This small molecule binds to this protein.
Small molecule (SMILES): Nc1ncnc2c1ncn2[C@@H]1O[C@H](COP(=O)(O)OP(=O)(O)OP(O)(O)=S)[C@@H](O)[C@H]1O

Sequence of chain 1.G:
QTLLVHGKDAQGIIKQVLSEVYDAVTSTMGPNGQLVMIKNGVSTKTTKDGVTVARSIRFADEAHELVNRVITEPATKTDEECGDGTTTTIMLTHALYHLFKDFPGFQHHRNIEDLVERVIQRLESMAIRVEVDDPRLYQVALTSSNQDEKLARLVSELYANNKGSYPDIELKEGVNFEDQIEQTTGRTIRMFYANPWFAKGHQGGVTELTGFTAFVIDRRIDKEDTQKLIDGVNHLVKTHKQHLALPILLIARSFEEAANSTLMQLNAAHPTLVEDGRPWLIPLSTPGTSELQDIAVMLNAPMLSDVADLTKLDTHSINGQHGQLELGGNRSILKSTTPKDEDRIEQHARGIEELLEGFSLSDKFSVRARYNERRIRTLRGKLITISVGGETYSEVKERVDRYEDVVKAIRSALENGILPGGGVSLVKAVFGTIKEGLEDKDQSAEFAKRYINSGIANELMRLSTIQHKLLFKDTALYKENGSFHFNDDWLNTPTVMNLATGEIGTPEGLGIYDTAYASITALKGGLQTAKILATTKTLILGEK

Binding-site contacts:
Ligand atom S1G contacts residue MG1 of chain 1.GA at 1.6 Å.
Ligand atom O3' contacts residue ASP521 of chain 1.G at 2.9 Å (salt-bridge).
Ligand atom O1B contacts residue GLY87 of chain 1.G at 3.5 Å (h-bond).
Ligand atom S1G contacts residue ASP86 of chain 1.G at 3.0 Å (salt-bridge).
Ligand atom C6 contacts residue ASN505 of chain 1.G at 3.5 Å.
Ligand atom O2A contacts residue GLY32 of chain 1.G at 2.8 Å (h-bond).
Ligand atom O2G contacts residue VAL53 of chain 1.G at 3.3 Å (h-bond).
Ligand atom O3' contacts residue GLN474 of chain 1.G at 3.2 Å (h-bond).
Ligand atom O3A contacts residue THR89 of chain 1.G at 3.6 Å.
Ligand atom O3G contacts residue THR88 of chain 1.G at 3.6 Å (h-bond).
Ligand atom O2' contacts residue ASP521 of chain 1.G at 3.3 Å (salt-bridge).
Ligand atom N6 contacts residue ASN505 of chain 1.G at 3.0 Å (h-bond).
Ligand atom O2B contacts residue THR88 of chain 1.G at 2.9 Å (h-bond).
Ligand atom PG contacts residue MG1 of chain 1.GA at 3.4 Å.
Ligand atom O2G contacts residue THR88 of chain 1.G at 3.1 Å (h-bond).
Ligand atom O1B contacts residue ASP86 of chain 1.G at 3.0 Å (salt-bridge).
Ligand atom PG contacts residue THR88 of chain 1.G at 3.7 Å.
Ligand atom O3G contacts residue ASP86 of chain 1.G at 3.4 Å.
Ligand atom O1A contacts residue K1 of chain 1.HA at 2.6 Å.
Ligand atom C3' contacts residue ASP521 of chain 1.G at 3.3 Å.
Ligand atom S1G contacts residue ASP51 of chain 1.G at 3.7 Å.
Ligand atom C2 contacts residue MET504 of chain 1.G at 3.6 Å (hydrophobic).
Ligand atom C2' contacts residue ASP521 of chain 1.G at 3.4 Å.
Ligand atom O3G contacts residue ASP81 of chain 1.G at 3.4 Å (salt-bridge).
Ligand atom O2A contacts residue MET31 of chain 1.G at 3.5 Å.
Ligand atom O2' contacts residue GLY430 of chain 1.G at 3.7 Å.
Ligand atom N1 contacts residue ILE519 of chain 1.G at 3.7 Å.
Ligand atom O2' contacts residue GLY429 of chain 1.G at 2.8 Å (h-bond).
Ligand atom O2G contacts residue ASP51 of chain 1.G at 3.2 Å (salt-bridge).
Ligand atom O3G contacts residue GLY87 of chain 1.G at 2.7 Å (h-bond).
Ligand atom O2B contacts residue THR89 of chain 1.G at 2.9 Å (h-bond).
Ligand atom N1 contacts residue LEU506 of chain 1.G at 3.2 Å (h-bond).
Ligand atom PA contacts residue K1 of chain 1.HA at 3.1 Å.
Ligand atom O2A contacts residue K1 of chain 1.HA at 2.9 Å.
Ligand atom O3B contacts residue THR89 of chain 1.G at 3.5 Å (h-bond).
Ligand atom O2B contacts residue THR90 of chain 1.G at 3.2 Å (h-bond).
Ligand atom N1 contacts residue ASN505 of chain 1.G at 3.3 Å (h-bond).
Ligand atom O2B contacts residue GLY87 of chain 1.G at 3.4 Å.
Ligand atom O2G contacts residue GLY52 of chain 1.G at 3.6 Å (h-bond).
Ligand atom O3B contacts residue THR88 of chain 1.G at 3.7 Å.